Sequence of chain 1.B:
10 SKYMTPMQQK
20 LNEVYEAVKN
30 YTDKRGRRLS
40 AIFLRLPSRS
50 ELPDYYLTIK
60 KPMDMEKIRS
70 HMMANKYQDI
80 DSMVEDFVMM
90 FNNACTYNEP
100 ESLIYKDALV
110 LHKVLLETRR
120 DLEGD

The small molecule below binds the protein below.
Small molecule (SMILES): O=C(O)c1ccccc1O

Binding-site contacts:
Ligand atom C1 contacts residue ILE103 of chain 1.B at 3.7 Å (hydrophobic).
Ligand atom C4 contacts residue MET89 of chain 1.B at 4.1 Å (hydrophobic).
Ligand atom C1' contacts residue ILE103 of chain 1.B at 3.2 Å (hydrophobic).
Ligand atom C3 contacts residue MET89 of chain 1.B at 4.1 Å (hydrophobic).
Ligand atom C1 contacts residue TYR54 of chain 1.B at 4.1 Å (hydrophobic).
Ligand atom C6 contacts residue ILE103 of chain 1.B at 4.2 Å (hydrophobic).
Ligand atom O2 contacts residue ASN92 of chain 1.B at 3.9 Å.
Ligand atom O2 contacts residue ASN97 of chain 1.B at 4.3 Å.
Ligand atom O2' contacts residue LEU45 of chain 1.B at 4.5 Å.
Ligand atom C3 contacts residue MET62 of chain 1.B at 3.8 Å (hydrophobic).
Ligand atom C5 contacts residue PHE42 of chain 1.B at 3.7 Å (hydrophobic).
Ligand atom C4 contacts residue ASP63 of chain 1.B at 4.5 Å.
Ligand atom O1' contacts residue ASN97 of chain 1.B at 3.0 Å (h-bond).
Ligand atom C1' contacts residue ASN97 of chain 1.B at 4.2 Å.
Ligand atom O1' contacts residue ALA93 of chain 1.B at 4.3 Å.
Ligand atom C6 contacts residue ILE41 of chain 1.B at 3.5 Å (hydrophobic).
Ligand atom C1' contacts residue TYR54 of chain 1.B at 4.0 Å (hydrophobic).
Ligand atom C3 contacts residue TYR54 of chain 1.B at 3.5 Å (hydrophobic).
Ligand atom O2 contacts residue ALA93 of chain 1.B at 3.2 Å.
Ligand atom C2 contacts residue TYR54 of chain 1.B at 3.1 Å (hydrophobic).
Ligand atom C5 contacts residue ILE41 of chain 1.B at 3.2 Å (hydrophobic).
Ligand atom O1' contacts residue ILE103 of chain 1.B at 3.2 Å.
Ligand atom C2 contacts residue ALA93 of chain 1.B at 4.2 Å (hydrophobic).
Ligand atom C2 contacts residue ILE103 of chain 1.B at 4.3 Å (hydrophobic).
Ligand atom C4 contacts residue PHE42 of chain 1.B at 4.0 Å (hydrophobic).
Ligand atom O2 contacts residue LEU45 of chain 1.B at 4.3 Å.
Ligand atom C6 contacts residue LEU45 of chain 1.B at 3.3 Å (hydrophobic).
Ligand atom O1' contacts residue TYR54 of chain 1.B at 3.6 Å.
Ligand atom C4 contacts residue MET62 of chain 1.B at 3.6 Å (hydrophobic).
Ligand atom C3 contacts residue PHE42 of chain 1.B at 4.3 Å (hydrophobic).
Ligand atom C1 contacts residue LEU45 of chain 1.B at 3.4 Å (hydrophobic).
Ligand atom C4 contacts residue LEU45 of chain 1.B at 3.5 Å (hydrophobic).
Ligand atom C1' contacts residue LEU45 of chain 1.B at 4.2 Å (hydrophobic).
Ligand atom O2 contacts residue TYR54 of chain 1.B at 2.6 Å (h-bond).
Ligand atom C4 contacts residue ILE41 of chain 1.B at 4.4 Å (hydrophobic).
Ligand atom O2' contacts residue ILE103 of chain 1.B at 3.7 Å.
Ligand atom C5 contacts residue LEU45 of chain 1.B at 3.4 Å (hydrophobic).
Ligand atom C3 contacts residue LEU45 of chain 1.B at 3.5 Å (hydrophobic).
Ligand atom C2 contacts residue LEU45 of chain 1.B at 3.5 Å (hydrophobic).
Ligand atom O1' contacts residue TYR96 of chain 1.B at 4.1 Å.